A protein and the small-molecule ligand that binds it are described below.
Small molecule (SMILES): Nc1ncnc2c1ncn2[C@H]1C[C@H](O)[C@@H](COP(=O)(O)O)O1

Sequence of chain 1.K:
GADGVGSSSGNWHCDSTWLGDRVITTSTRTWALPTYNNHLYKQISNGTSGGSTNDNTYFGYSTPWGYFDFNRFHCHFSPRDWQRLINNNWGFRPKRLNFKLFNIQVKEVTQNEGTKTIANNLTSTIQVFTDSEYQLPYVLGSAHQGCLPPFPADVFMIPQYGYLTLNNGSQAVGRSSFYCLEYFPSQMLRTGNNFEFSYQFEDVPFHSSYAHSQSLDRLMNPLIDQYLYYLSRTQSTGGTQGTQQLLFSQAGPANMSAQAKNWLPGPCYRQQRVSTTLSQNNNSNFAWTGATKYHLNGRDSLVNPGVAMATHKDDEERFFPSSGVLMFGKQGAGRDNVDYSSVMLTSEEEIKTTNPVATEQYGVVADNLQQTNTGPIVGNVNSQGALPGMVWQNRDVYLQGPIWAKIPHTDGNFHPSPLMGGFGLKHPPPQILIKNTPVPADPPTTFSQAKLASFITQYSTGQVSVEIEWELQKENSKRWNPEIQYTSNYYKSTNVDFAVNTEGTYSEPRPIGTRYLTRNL

Binding-site contacts:
Ligand atom N1 contacts residue GLY424 of chain 1.HB at 3.9 Å.
Ligand atom N6 contacts residue ASN394 of chain 1.HB at 4.3 Å.
Ligand atom C8 contacts residue HIS415 of chain 1.HB at 3.3 Å.
Ligand atom OP2 contacts residue ASP411 of chain 1.K at 4.2 Å.
Ligand atom N6 contacts residue PRO205 of chain 1.HB at 4.2 Å.
Ligand atom N6 contacts residue PRO416 of chain 1.HB at 2.8 Å (h-bond).
Ligand atom C8 contacts residue PRO416 of chain 1.HB at 4.5 Å (hydrophobic).
Ligand atom C2 contacts residue PRO205 of chain 1.HB at 4.0 Å (hydrophobic).
Ligand atom O4' contacts residue DC1 of chain 1.WF at 4.2 Å.
Ligand atom C2 contacts residue GLY424 of chain 1.HB at 4.1 Å.
Ligand atom N7 contacts residue PRO416 of chain 1.HB at 3.7 Å.
Ligand atom N6 contacts residue SER417 of chain 1.HB at 3.5 Å.
Ligand atom P contacts residue DC1 of chain 1.WF at 1.6 Å.
Ligand atom OP1 contacts residue DC1 of chain 1.WF at 2.5 Å (h-bond).
Ligand atom C5 contacts residue HIS415 of chain 1.HB at 4.3 Å.
Ligand atom N1 contacts residue PRO205 of chain 1.HB at 4.0 Å.
Ligand atom O5' contacts residue DC1 of chain 1.WF at 2.5 Å (h-bond).
Ligand atom C4 contacts residue PRO416 of chain 1.HB at 4.0 Å (hydrophobic).
Ligand atom N3 contacts residue PRO205 of chain 1.HB at 4.4 Å.
Ligand atom OP2 contacts residue DC1 of chain 1.WF at 2.5 Å (h-bond).
Ligand atom C2 contacts residue PRO416 of chain 1.HB at 4.2 Å (hydrophobic).
Ligand atom C2' contacts residue PRO416 of chain 1.HB at 4.5 Å (hydrophobic).
Ligand atom N1 contacts residue PRO416 of chain 1.HB at 3.4 Å (h-bond).
Ligand atom N7 contacts residue HIS415 of chain 1.HB at 3.0 Å (h-bond).
Ligand atom C5 contacts residue PRO416 of chain 1.HB at 3.2 Å (hydrophobic).
Ligand atom N9 contacts residue PRO416 of chain 1.HB at 4.3 Å.
Ligand atom C5 contacts residue PRO205 of chain 1.HB at 4.2 Å (hydrophobic).
Ligand atom C6 contacts residue PRO416 of chain 1.HB at 2.9 Å (hydrophobic).
Ligand atom C6 contacts residue PRO205 of chain 1.HB at 3.9 Å (hydrophobic).
Ligand atom C5' contacts residue DC1 of chain 1.WF at 3.8 Å.
Ligand atom N3 contacts residue PRO416 of chain 1.HB at 4.1 Å.

Sequence of chain 1.HB:
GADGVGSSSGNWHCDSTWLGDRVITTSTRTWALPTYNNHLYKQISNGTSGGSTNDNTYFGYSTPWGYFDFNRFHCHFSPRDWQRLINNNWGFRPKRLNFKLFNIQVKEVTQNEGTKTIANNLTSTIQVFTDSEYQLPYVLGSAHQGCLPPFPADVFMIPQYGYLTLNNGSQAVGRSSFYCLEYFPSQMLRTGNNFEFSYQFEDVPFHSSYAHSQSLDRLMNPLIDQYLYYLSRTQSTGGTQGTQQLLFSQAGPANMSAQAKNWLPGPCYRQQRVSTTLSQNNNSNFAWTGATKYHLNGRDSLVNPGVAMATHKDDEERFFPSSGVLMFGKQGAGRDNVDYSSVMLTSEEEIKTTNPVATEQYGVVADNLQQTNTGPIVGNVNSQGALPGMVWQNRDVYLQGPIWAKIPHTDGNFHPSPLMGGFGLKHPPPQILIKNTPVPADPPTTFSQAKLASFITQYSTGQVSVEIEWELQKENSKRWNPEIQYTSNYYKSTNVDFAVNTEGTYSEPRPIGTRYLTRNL